Binding-site contacts:
Ligand atom C39 contacts residue LYS67 of chain 1.A at 3.6 Å.
Ligand atom C02 contacts residue MET166 of chain 1.A at 3.6 Å (hydrophobic).
Ligand atom N26 contacts residue SER91 of chain 1.A at 3.1 Å (h-bond).
Ligand atom C39 contacts residue HIS68 of chain 1.A at 3.4 Å.
Ligand atom C29 contacts residue SER91 of chain 1.A at 3.7 Å.
Ligand atom C31 contacts residue HIS125 of chain 1.A at 3.7 Å.
Ligand atom C37 contacts residue HIS125 of chain 1.A at 3.7 Å.
Ligand atom C17 contacts residue CYS87 of chain 1.A at 3.7 Å (hydrophobic).
Ligand atom C37 contacts residue VAL95 of chain 1.A at 3.7 Å (hydrophobic).
Ligand atom C15 contacts residue ILE143 of chain 1.A at 3.5 Å (hydrophobic).
Ligand atom C30 contacts residue ILE128 of chain 1.A at 3.7 Å (hydrophobic).
Ligand atom C04 contacts residue LEU132 of chain 1.A at 3.7 Å (hydrophobic).
Ligand atom C10 contacts residue ARG90 of chain 1.A at 3.7 Å.
Ligand atom C21 contacts residue SER144 of chain 1.A at 3.7 Å.
Ligand atom C02 contacts residue CYS87 of chain 1.A at 3.7 Å (hydrophobic).
Ligand atom N07 contacts residue LEU132 of chain 1.A at 3.5 Å.
Ligand atom C16 contacts residue ILE143 of chain 1.A at 3.6 Å (hydrophobic).
Ligand atom C15 contacts residue CYS87 of chain 1.A at 3.7 Å (hydrophobic).
Ligand atom O25 contacts residue PHE165 of chain 1.A at 3.4 Å.
Ligand atom C30 contacts residue HIS125 of chain 1.A at 3.3 Å.
Ligand atom O22 contacts residue ARG90 of chain 1.A at 3.3 Å.
Ligand atom O23 contacts residue SER144 of chain 1.A at 2.7 Å (h-bond).
Ligand atom C39 contacts residue GLY86 of chain 1.A at 3.2 Å.
Ligand atom O23 contacts residue ILE143 of chain 1.A at 3.4 Å.
Ligand atom C03 contacts residue CYS87 of chain 1.A at 3.5 Å (hydrophobic).
Ligand atom C27 contacts residue HIS251 of chain 1.A at 3.6 Å.
Ligand atom C14 contacts residue ILE143 of chain 1.A at 3.5 Å (hydrophobic).
Ligand atom C06 contacts residue SER91 of chain 1.A at 3.3 Å.
Ligand atom C38 contacts residue VAL95 of chain 1.A at 3.7 Å (hydrophobic).
Ligand atom C12 contacts residue LEU132 of chain 1.A at 3.7 Å (hydrophobic).
Ligand atom O25 contacts residue LYS169 of chain 1.A at 3.6 Å.
Ligand atom C28 contacts residue SER91 of chain 1.A at 3.5 Å.
Ligand atom C20 contacts residue GLY86 of chain 1.A at 3.6 Å.
Ligand atom C08 contacts residue LEU132 of chain 1.A at 3.7 Å (hydrophobic).
Ligand atom C34 contacts residue HIS251 of chain 1.A at 3.6 Å.
Ligand atom C14 contacts residue CYS87 of chain 1.A at 3.7 Å (hydrophobic).
Ligand atom C29 contacts residue HIS125 of chain 1.A at 3.6 Å.
Ligand atom C37 contacts residue VAL124 of chain 1.A at 3.4 Å (hydrophobic).
Ligand atom CL40 contacts residue HIS68 of chain 1.A at 3.5 Å.
Ligand atom C03 contacts residue MET166 of chain 1.A at 3.6 Å (hydrophobic).

A protein and the small-molecule ligand that binds it are described below.
Small molecule (SMILES): Cc1c(C)n(Cc2ccc(Cl)c(O[C@@H](C)C(=O)O)c2)c2ccc(C(=O)N[C@@H](C)c3ccc(C(C)(C)C)cc3)cc12

Sequence of chain 1.A:
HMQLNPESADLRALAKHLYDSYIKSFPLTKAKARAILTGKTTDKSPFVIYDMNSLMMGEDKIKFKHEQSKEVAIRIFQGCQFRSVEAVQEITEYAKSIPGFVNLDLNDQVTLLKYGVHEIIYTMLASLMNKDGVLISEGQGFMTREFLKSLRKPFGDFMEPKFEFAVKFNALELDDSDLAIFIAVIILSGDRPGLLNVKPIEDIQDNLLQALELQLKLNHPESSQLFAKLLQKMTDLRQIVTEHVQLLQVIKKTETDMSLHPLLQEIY

Sequence of chain 1.C:
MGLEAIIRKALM